Sequence of chain 1.R:
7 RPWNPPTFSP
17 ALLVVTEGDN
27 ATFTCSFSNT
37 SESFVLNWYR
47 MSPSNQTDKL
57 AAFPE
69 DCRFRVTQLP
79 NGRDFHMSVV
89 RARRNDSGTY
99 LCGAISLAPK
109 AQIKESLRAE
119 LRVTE

This small molecule binds to this protein.
Small molecule (SMILES): CC(=O)N[C@@H]1[C@@H](O)[C@H](O)[C@@H](CO)O[C@H]1O

Binding-site contacts:
Ligand atom C5 contacts residue ASN26 of chain 1.R at 3.7 Å.
Ligand atom C1 contacts residue ASN26 of chain 1.R at 1.4 Å.
Ligand atom C6 contacts residue ARG73 of chain 1.R at 3.2 Å.
Ligand atom C1 contacts residue ARG73 of chain 1.R at 4.2 Å.
Ligand atom O5 contacts residue ASN26 of chain 1.R at 2.4 Å (h-bond).
Ligand atom O5 contacts residue ARG73 of chain 1.R at 3.2 Å (salt-bridge).
Ligand atom C8 contacts residue ASP25 of chain 1.R at 4.2 Å.
Ligand atom C8 contacts residue GLY24 of chain 1.R at 3.6 Å.
Ligand atom O6 contacts residue ARG73 of chain 1.R at 2.8 Å (salt-bridge).
Ligand atom C5 contacts residue ARG73 of chain 1.R at 3.6 Å.
Ligand atom C1 contacts residue VAL88 of chain 1.R at 3.9 Å (hydrophobic).
Ligand atom C3 contacts residue ASN26 of chain 1.R at 3.8 Å.
Ligand atom N2 contacts residue ASN26 of chain 1.R at 2.9 Å (h-bond).
Ligand atom O5 contacts residue VAL88 of chain 1.R at 4.1 Å.
Ligand atom C7 contacts residue ASN26 of chain 1.R at 3.2 Å.
Ligand atom C2 contacts residue ASN26 of chain 1.R at 2.5 Å.
Ligand atom C8 contacts residue ASN26 of chain 1.R at 3.9 Å.
Ligand atom C4 contacts residue ASN26 of chain 1.R at 4.3 Å.
Ligand atom O7 contacts residue ASN26 of chain 1.R at 3.1 Å (h-bond).
Ligand atom C5 contacts residue VAL88 of chain 1.R at 4.4 Å (hydrophobic).